Sequence of chain 1.B:
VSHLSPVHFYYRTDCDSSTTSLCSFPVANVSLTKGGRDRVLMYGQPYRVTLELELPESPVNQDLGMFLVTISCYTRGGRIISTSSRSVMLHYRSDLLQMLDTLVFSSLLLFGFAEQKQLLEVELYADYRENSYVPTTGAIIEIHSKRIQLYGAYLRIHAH

Binding-site contacts:
Ligand atom C4 contacts residue GLY147 of chain 1.B at 3.8 Å.
Ligand atom O6 contacts residue ASN99 of chain 1.B at 2.8 Å (h-bond).
Ligand atom O5 contacts residue TYR144 of chain 1.B at 3.7 Å.
Ligand atom O3 contacts residue GLY148 of chain 1.B at 4.0 Å.
Ligand atom C7 contacts residue ASN99 of chain 1.B at 4.5 Å.
Ligand atom C7 contacts residue ARG146 of chain 1.B at 3.4 Å.
Ligand atom N2 contacts residue ARG146 of chain 1.B at 4.0 Å.
Ligand atom C3 contacts residue ASN99 of chain 1.B at 3.2 Å.
Ligand atom C5 contacts residue TYR144 of chain 1.B at 3.9 Å (hydrophobic).
Ligand atom O4 contacts residue ARG146 of chain 1.B at 3.7 Å.
Ligand atom O7 contacts residue ARG146 of chain 1.B at 3.0 Å (salt-bridge).
Ligand atom C1 contacts residue ASN99 of chain 1.B at 1.4 Å.
Ligand atom C3 contacts residue GLY147 of chain 1.B at 3.9 Å.
Ligand atom C6 contacts residue GLY147 of chain 1.B at 4.4 Å.
Ligand atom C3 contacts residue ARG146 of chain 1.B at 3.6 Å.
Ligand atom C2 contacts residue ARG146 of chain 1.B at 4.3 Å.
Ligand atom O5 contacts residue ASN99 of chain 1.B at 2.4 Å (h-bond).
Ligand atom C6 contacts residue TYR144 of chain 1.B at 3.3 Å (hydrophobic).
Ligand atom C4 contacts residue ASN99 of chain 1.B at 3.8 Å.
Ligand atom O3 contacts residue ASN99 of chain 1.B at 2.9 Å (h-bond).
Ligand atom C2 contacts residue ASN99 of chain 1.B at 2.5 Å.
Ligand atom N2 contacts residue ASN99 of chain 1.B at 3.8 Å.
Ligand atom O6 contacts residue GLY147 of chain 1.B at 4.4 Å.
Ligand atom C8 contacts residue ARG146 of chain 1.B at 4.0 Å.
Ligand atom O7 contacts residue ASN99 of chain 1.B at 4.4 Å.
Ligand atom O3 contacts residue GLY147 of chain 1.B at 3.0 Å (h-bond).
Ligand atom C5 contacts residue ASN99 of chain 1.B at 3.2 Å.
Ligand atom O6 contacts residue TYR144 of chain 1.B at 4.2 Å.
Ligand atom C6 contacts residue ASN99 of chain 1.B at 3.3 Å.
Ligand atom C4 contacts residue ARG146 of chain 1.B at 4.2 Å.

A small-molecule ligand and the protein it binds are described below.
Small molecule (SMILES): CC(=O)N[C@H]1[C@H](O[C@H]2[C@H](O)[C@@H](NC(C)=O)CO[C@@H]2CO)O[C@H](CO)[C@@H](O)[C@@H]1O